Binding-site contacts:
Ligand atom C3 contacts residue ILE248 of chain 1.A at 3.5 Å (hydrophobic).
Ligand atom C11 contacts residue PHE252 of chain 1.A at 3.4 Å (hydrophobic).
Ligand atom S contacts residue 4PX1 of chain 1.F at 2.9 Å.
Ligand atom N4 contacts residue PHE285 of chain 1.A at 3.5 Å.
Ligand atom C2 contacts residue PHE285 of chain 1.A at 3.5 Å (hydrophobic).
Ligand atom N4 contacts residue 4PX1 of chain 1.F at 1.1 Å (h-bond).
Ligand atom C3 contacts residue 4PX1 of chain 1.F at 1.2 Å.
Ligand atom C11 contacts residue HIS81 of chain 1.A at 3.4 Å.
Ligand atom C contacts residue PHE285 of chain 1.A at 3.6 Å (hydrophobic).
Ligand atom C13 contacts residue 4PX1 of chain 1.F at 1.5 Å.
Ligand atom C contacts residue ILE248 of chain 1.A at 3.5 Å (hydrophobic).
Ligand atom N4 contacts residue GLN282 of chain 1.A at 3.2 Å (h-bond).
Ligand atom N8 contacts residue LEU231 of chain 1.A at 3.6 Å.
Ligand atom C1 contacts residue 4PX1 of chain 1.F at 0.6 Å.
Ligand atom N12 contacts residue 4PX1 of chain 1.F at 2.8 Å.
Ligand atom C2 contacts residue 4PX1 of chain 1.F at 0.7 Å.
Ligand atom N4 contacts residue ILE248 of chain 1.A at 3.4 Å.
Ligand atom S contacts residue TYR80 of chain 1.A at 3.6 Å.
Ligand atom C6 contacts residue SER233 of chain 1.A at 3.4 Å.
Ligand atom CL contacts residue PHE285 of chain 1.A at 3.6 Å.
Ligand atom C15 contacts residue HIS81 of chain 1.A at 3.5 Å.
Ligand atom N8 contacts residue 4PX1 of chain 1.F at 0.4 Å.
Ligand atom C7 contacts residue VAL234 of chain 1.A at 3.6 Å (hydrophobic).
Ligand atom C6 contacts residue 4PX1 of chain 1.F at 1.3 Å.
Ligand atom C7 contacts residue 4PX1 of chain 1.F at 1.5 Å.
Ligand atom N5 contacts residue 4PX1 of chain 1.F at 0.7 Å.
Ligand atom C15 contacts residue PHE252 of chain 1.A at 3.7 Å (hydrophobic).
Ligand atom C1 contacts residue PHE285 of chain 1.A at 3.5 Å (hydrophobic).
Ligand atom C11 contacts residue 4PX1 of chain 1.F at 3.3 Å.
Ligand atom C14 contacts residue 4PX1 of chain 1.F at 1.8 Å.
Ligand atom C9 contacts residue 4PX1 of chain 1.F at 0.7 Å.
Ligand atom C10 contacts residue 4PX1 of chain 1.F at 1.5 Å.
Ligand atom C6 contacts residue VAL234 of chain 1.A at 3.3 Å (hydrophobic).
Ligand atom N12 contacts residue PHE252 of chain 1.A at 3.3 Å.
Ligand atom CL contacts residue 4PX1 of chain 1.F at 1.9 Å.
Ligand atom N contacts residue PHE285 of chain 1.A at 3.5 Å.
Ligand atom C3 contacts residue PHE285 of chain 1.A at 3.5 Å (hydrophobic).
Ligand atom C contacts residue 4PX1 of chain 1.F at 0.8 Å.
Ligand atom N12 contacts residue HIS81 of chain 1.A at 3.4 Å.
Ligand atom N contacts residue 4PX1 of chain 1.F at 1.0 Å (h-bond).

This small molecule binds to this protein.
Small molecule (SMILES): Cc1nc(C)c(CNc2cc(Cl)nc3ccnn23)s1

Sequence of chain 1.A:
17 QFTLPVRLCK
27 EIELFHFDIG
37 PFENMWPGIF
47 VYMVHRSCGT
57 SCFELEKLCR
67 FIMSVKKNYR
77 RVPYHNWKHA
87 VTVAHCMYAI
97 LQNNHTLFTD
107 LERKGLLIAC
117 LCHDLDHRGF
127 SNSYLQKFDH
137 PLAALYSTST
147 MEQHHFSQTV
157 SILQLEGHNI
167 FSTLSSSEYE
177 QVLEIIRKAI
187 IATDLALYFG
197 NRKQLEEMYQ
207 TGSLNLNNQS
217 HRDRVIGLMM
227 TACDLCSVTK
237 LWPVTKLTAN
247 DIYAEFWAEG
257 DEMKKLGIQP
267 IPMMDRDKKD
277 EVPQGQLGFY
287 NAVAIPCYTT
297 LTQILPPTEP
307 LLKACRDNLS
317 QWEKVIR